A protein and the small-molecule ligand that binds it are described below.
Small molecule (SMILES): c1ccc(CNc2ncnc3[nH]cnc23)cc1

Sequence of chain 1.A:
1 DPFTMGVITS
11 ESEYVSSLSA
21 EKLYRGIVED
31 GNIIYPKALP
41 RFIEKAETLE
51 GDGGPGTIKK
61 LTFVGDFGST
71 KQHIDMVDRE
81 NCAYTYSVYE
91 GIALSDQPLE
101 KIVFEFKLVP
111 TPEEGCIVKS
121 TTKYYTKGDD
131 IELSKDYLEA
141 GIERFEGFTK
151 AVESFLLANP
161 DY

Binding-site contacts:
Ligand atom C11 contacts residue GLY65 of chain 1.A at 3.9 Å.
Ligand atom N7 contacts residue THR70 of chain 2.A at 3.6 Å.
Ligand atom C15 contacts residue GLY141 of chain 2.A at 3.9 Å.
Ligand atom N9 contacts residue TYR86 of chain 2.A at 3.7 Å.
Ligand atom N7 contacts residue ASP66 of chain 1.A at 2.7 Å (salt-bridge).
Ligand atom C5 contacts residue ASP66 of chain 1.A at 3.8 Å.
Ligand atom C9 contacts residue PHE67 of chain 1.A at 3.6 Å (hydrophobic).
Ligand atom N9 contacts residue LEU61 of chain 2.A at 3.9 Å.
Ligand atom C2 contacts residue PHE104 of chain 2.A at 3.5 Å (hydrophobic).
Ligand atom C12 contacts residue GLY65 of chain 1.A at 3.6 Å.
Ligand atom N7 contacts residue VAL88 of chain 2.A at 4.0 Å.
Ligand atom C5 contacts residue PHE104 of chain 2.A at 3.9 Å (hydrophobic).
Ligand atom C13 contacts residue GLY141 of chain 2.A at 3.6 Å.
Ligand atom C6 contacts residue ASP66 of chain 1.A at 3.6 Å.
Ligand atom C10 contacts residue GLY141 of chain 2.A at 3.8 Å.
Ligand atom C14 contacts residue GLY141 of chain 2.A at 3.8 Å.
Ligand atom C2 contacts residue PHE145 of chain 2.A at 4.0 Å (hydrophobic).
Ligand atom C6 contacts residue PHE104 of chain 2.A at 3.6 Å (hydrophobic).
Ligand atom N10 contacts residue ASP66 of chain 1.A at 2.6 Å (salt-bridge).
Ligand atom C12 contacts residue GLY141 of chain 2.A at 3.4 Å.
Ligand atom C2 contacts residue TYR86 of chain 2.A at 3.8 Å (hydrophobic).
Ligand atom C9 contacts residue ASP66 of chain 1.A at 3.5 Å.
Ligand atom N3 contacts residue PHE148 of chain 2.A at 4.0 Å.
Ligand atom C10 contacts residue ASP66 of chain 1.A at 3.7 Å.
Ligand atom C11 contacts residue ALA140 of chain 2.A at 4.0 Å (hydrophobic).
Ligand atom C8 contacts residue THR70 of chain 2.A at 3.3 Å.
Ligand atom C9 contacts residue ARG144 of chain 2.A at 3.6 Å.
Ligand atom C8 contacts residue ASP66 of chain 1.A at 3.5 Å.
Ligand atom C12 contacts residue ALA140 of chain 2.A at 3.8 Å (hydrophobic).
Ligand atom C13 contacts residue GLY65 of chain 1.A at 3.6 Å.
Ligand atom C14 contacts residue ILE102 of chain 2.A at 3.8 Å (hydrophobic).
Ligand atom C13 contacts residue TYR137 of chain 2.A at 3.9 Å (hydrophobic).
Ligand atom N1 contacts residue PHE104 of chain 2.A at 3.4 Å.
Ligand atom N9 contacts residue GLN72 of chain 2.A at 3.1 Å (h-bond).
Ligand atom N3 contacts residue TYR86 of chain 2.A at 2.8 Å (h-bond).
Ligand atom C15 contacts residue ASP66 of chain 1.A at 3.6 Å.
Ligand atom C15 contacts residue PHE104 of chain 2.A at 4.0 Å (hydrophobic).
Ligand atom C8 contacts residue VAL88 of chain 2.A at 3.7 Å (hydrophobic).
Ligand atom C4 contacts residue TYR86 of chain 2.A at 3.7 Å (hydrophobic).
Ligand atom C11 contacts residue GLY141 of chain 2.A at 3.7 Å.

Sequence of chain 2.A:
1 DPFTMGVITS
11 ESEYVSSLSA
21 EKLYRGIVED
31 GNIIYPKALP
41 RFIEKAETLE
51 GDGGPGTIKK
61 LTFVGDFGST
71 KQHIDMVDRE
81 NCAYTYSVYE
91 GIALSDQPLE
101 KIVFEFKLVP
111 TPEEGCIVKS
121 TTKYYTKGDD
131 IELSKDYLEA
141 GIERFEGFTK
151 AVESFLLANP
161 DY